Sequence of chain 1.A:
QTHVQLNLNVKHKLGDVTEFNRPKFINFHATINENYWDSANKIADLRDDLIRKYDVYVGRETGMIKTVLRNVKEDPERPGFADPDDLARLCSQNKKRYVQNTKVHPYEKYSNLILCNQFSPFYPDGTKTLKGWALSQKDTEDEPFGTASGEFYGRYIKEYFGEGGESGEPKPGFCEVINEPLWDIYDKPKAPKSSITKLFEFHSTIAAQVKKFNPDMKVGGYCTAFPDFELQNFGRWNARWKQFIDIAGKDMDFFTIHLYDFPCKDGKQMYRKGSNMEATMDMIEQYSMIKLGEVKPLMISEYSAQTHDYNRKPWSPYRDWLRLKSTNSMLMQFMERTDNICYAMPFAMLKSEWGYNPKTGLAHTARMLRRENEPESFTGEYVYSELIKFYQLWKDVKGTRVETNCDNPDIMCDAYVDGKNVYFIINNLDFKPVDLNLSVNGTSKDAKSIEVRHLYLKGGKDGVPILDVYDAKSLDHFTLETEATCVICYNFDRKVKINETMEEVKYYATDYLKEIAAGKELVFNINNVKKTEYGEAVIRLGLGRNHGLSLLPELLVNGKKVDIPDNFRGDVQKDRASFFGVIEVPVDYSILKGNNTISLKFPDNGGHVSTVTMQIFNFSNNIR

A protein and the small-molecule ligand that binds it are described below.
Small molecule (SMILES): OC[C@H]1O[C@@H](O[C@H]2[C@H]3OC[C@@H]2O[C@@H](O)[C@H]3O)[C@H](O)[C@@H](O)[C@H]1O

Binding-site contacts:
Ligand atom C6 contacts residue THR85 of chain 1.A at 3.6 Å.
Ligand atom C2 contacts residue TRP377 of chain 1.A at 4.2 Å (hydrophobic).
Ligand atom C3 contacts residue GLY86 of chain 1.A at 4.0 Å.
Ligand atom C3 contacts residue THR85 of chain 1.A at 3.4 Å.
Ligand atom C3 contacts residue TRP377 of chain 1.A at 3.9 Å (hydrophobic).
Ligand atom C1 contacts residue THR85 of chain 1.A at 4.0 Å.
Ligand atom O2 contacts residue MET372 of chain 1.A at 4.0 Å.
Ligand atom C1 contacts residue TRP377 of chain 1.A at 3.5 Å (hydrophobic).
Ligand atom C2 contacts residue GLY86 of chain 1.A at 3.7 Å.
Ligand atom O2 contacts residue GLY86 of chain 1.A at 4.0 Å.
Ligand atom C5 contacts residue GLN141 of chain 1.A at 3.8 Å.
Ligand atom O4 contacts residue GLN141 of chain 1.A at 3.8 Å.
Ligand atom O4 contacts residue THR85 of chain 1.A at 3.2 Å (h-bond).
Ligand atom O2 contacts residue GLU84 of chain 1.A at 3.6 Å (salt-bridge).
Ligand atom C6 contacts residue HIS52 of chain 1.A at 3.6 Å.
Ligand atom O4 contacts residue LYS89 of chain 1.A at 4.0 Å.
Ligand atom C1 contacts residue GLU325 of chain 1.A at 4.0 Å.
Ligand atom C4 contacts residue GLN141 of chain 1.A at 3.9 Å.
Ligand atom C5 contacts residue TRP377 of chain 1.A at 3.8 Å (hydrophobic).
Ligand atom O4 contacts residue GLY86 of chain 1.A at 3.6 Å.
Ligand atom C2 contacts residue ASN202 of chain 1.A at 4.2 Å.
Ligand atom C6 contacts residue LYS89 of chain 1.A at 4.1 Å.
Ligand atom O6 contacts residue TRP377 of chain 1.A at 3.9 Å.
Ligand atom O5 contacts residue TRP377 of chain 1.A at 3.9 Å.
Ligand atom C1 contacts residue GLN141 of chain 1.A at 3.7 Å.
Ligand atom O4 contacts residue GLN141 of chain 1.A at 2.9 Å (h-bond).
Ligand atom C2 contacts residue THR85 of chain 1.A at 4.0 Å.
Ligand atom O2 contacts residue TRP377 of chain 1.A at 4.0 Å.
Ligand atom O3 contacts residue GLN141 of chain 1.A at 4.0 Å.
Ligand atom O5 contacts residue GLN141 of chain 1.A at 3.1 Å (h-bond).
Ligand atom C3 contacts residue GLN141 of chain 1.A at 3.7 Å.
Ligand atom C5 contacts residue HIS52 of chain 1.A at 4.0 Å.
Ligand atom C4 contacts residue THR85 of chain 1.A at 3.8 Å.
Ligand atom O3 contacts residue THR85 of chain 1.A at 2.8 Å (h-bond).
Ligand atom C6 contacts residue GLN141 of chain 1.A at 3.8 Å.
Ligand atom O5 contacts residue PHE370 of chain 1.A at 3.6 Å.
Ligand atom C2 contacts residue GLN141 of chain 1.A at 3.9 Å.
Ligand atom C6 contacts residue ARG83 of chain 1.A at 4.0 Å.
Ligand atom O6 contacts residue GLN141 of chain 1.A at 4.0 Å.
Ligand atom O3 contacts residue GLY86 of chain 1.A at 3.5 Å.